Sequence of chain 1.B:
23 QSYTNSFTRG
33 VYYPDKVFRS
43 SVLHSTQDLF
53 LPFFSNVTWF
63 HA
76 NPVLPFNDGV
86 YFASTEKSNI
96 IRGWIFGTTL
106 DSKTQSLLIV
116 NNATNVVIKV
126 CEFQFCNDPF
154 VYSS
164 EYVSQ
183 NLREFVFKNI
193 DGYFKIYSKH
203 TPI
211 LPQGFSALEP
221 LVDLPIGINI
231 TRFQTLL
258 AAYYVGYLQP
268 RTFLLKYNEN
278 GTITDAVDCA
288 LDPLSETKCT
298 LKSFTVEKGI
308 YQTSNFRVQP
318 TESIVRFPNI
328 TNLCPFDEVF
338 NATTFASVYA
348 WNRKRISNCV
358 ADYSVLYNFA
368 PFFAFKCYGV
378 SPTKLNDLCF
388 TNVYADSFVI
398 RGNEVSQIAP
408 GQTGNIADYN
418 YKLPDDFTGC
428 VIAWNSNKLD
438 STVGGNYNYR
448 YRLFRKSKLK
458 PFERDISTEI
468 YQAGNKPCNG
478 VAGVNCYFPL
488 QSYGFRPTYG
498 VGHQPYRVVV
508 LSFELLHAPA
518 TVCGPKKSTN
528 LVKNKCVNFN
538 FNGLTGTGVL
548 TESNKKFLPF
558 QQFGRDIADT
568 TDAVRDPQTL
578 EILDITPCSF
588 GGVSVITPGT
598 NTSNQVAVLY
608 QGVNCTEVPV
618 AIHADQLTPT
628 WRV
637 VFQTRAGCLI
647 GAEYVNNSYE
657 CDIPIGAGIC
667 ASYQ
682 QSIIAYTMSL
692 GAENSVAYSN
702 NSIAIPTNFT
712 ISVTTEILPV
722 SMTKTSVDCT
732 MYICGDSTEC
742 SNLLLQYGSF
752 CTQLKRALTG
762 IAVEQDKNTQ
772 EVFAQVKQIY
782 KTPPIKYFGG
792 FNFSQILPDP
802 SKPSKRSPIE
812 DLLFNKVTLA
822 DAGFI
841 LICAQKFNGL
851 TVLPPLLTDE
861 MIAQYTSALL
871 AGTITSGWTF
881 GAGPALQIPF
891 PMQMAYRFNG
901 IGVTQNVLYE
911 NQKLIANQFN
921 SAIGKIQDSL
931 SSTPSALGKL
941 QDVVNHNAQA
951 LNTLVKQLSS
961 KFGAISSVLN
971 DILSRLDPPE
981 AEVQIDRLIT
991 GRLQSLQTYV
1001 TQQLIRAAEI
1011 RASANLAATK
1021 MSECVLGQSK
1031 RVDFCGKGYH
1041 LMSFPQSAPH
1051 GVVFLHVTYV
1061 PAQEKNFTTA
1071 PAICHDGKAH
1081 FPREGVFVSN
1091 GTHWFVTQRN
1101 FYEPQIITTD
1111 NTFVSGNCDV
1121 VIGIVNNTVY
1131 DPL

Sequence of chain 1.A:
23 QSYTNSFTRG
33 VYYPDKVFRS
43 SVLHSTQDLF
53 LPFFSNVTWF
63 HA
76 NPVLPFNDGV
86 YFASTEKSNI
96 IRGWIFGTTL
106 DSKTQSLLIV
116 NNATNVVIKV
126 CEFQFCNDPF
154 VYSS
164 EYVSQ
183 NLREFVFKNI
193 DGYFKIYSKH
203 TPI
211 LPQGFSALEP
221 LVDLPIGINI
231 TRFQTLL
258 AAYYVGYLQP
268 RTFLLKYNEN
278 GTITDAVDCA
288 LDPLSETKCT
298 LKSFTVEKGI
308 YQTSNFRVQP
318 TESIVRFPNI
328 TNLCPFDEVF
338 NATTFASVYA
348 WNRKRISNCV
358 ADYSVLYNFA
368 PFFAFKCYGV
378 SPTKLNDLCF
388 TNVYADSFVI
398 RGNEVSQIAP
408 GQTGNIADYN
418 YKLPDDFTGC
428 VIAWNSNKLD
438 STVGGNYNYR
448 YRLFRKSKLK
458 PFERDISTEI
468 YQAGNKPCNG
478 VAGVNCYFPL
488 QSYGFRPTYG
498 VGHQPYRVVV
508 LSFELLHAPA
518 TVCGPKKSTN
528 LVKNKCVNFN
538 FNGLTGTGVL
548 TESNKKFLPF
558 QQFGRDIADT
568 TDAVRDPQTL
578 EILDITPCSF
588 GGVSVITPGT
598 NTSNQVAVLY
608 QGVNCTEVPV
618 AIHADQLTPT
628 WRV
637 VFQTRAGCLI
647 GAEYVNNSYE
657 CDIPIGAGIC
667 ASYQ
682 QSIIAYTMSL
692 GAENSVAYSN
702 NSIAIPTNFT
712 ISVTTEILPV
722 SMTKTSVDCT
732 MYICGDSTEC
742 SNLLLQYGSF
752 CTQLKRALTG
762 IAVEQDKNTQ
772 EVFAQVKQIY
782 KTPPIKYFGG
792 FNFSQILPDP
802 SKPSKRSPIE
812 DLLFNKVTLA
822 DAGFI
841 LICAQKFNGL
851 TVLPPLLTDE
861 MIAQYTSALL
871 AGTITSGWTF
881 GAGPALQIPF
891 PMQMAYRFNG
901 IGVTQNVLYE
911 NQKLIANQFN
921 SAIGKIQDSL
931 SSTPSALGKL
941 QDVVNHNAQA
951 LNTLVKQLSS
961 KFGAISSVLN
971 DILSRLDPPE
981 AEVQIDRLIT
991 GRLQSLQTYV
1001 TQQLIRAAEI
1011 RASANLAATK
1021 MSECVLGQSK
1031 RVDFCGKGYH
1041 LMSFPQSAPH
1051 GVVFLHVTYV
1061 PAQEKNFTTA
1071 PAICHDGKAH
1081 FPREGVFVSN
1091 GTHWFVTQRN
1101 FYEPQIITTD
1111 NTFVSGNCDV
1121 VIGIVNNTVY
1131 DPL

Binding-site contacts:
Ligand atom C5 contacts residue ASN611 of chain 1.A at 3.7 Å.
Ligand atom N2 contacts residue ASN611 of chain 1.A at 2.9 Å (h-bond).
Ligand atom O6 contacts residue ASN611 of chain 1.A at 4.4 Å.
Ligand atom C8 contacts residue ILE826 of chain 1.B at 3.7 Å (hydrophobic).
Ligand atom N2 contacts residue GLN639 of chain 1.A at 4.4 Å.
Ligand atom C7 contacts residue ASN611 of chain 1.A at 3.9 Å.
Ligand atom O7 contacts residue ASN611 of chain 1.A at 4.4 Å.
Ligand atom O5 contacts residue ASN611 of chain 1.A at 2.4 Å (h-bond).
Ligand atom C3 contacts residue ASN611 of chain 1.A at 3.8 Å.
Ligand atom C1 contacts residue ASN611 of chain 1.A at 1.4 Å.
Ligand atom C2 contacts residue ASN611 of chain 1.A at 2.4 Å.
Ligand atom C4 contacts residue ASN611 of chain 1.A at 4.2 Å.
Ligand atom C7 contacts residue ILE826 of chain 1.B at 4.5 Å (hydrophobic).
Ligand atom C8 contacts residue GLN639 of chain 1.A at 4.0 Å.

The protein below binds the small molecule below.
Small molecule (SMILES): CC(=O)N[C@@H]1[C@@H](O)[C@H](O)[C@@H](CO)O[C@H]1O